Binding-site contacts:
Ligand atom C2 contacts residue CYS201 of chain 4.A at 3.3 Å (hydrophobic).
Ligand atom P contacts residue TYR281 of chain 4.A at 3.7 Å.
Ligand atom O2' contacts residue ASN173 of chain 4.A at 3.5 Å (h-bond).
Ligand atom O6 contacts residue GLY283 of chain 4.A at 3.1 Å.
Ligand atom O6 contacts residue GLY312 of chain 4.A at 3.5 Å.
Ligand atom N3 contacts residue CYS201 of chain 4.A at 3.7 Å.
Ligand atom C8 contacts residue ILE200 of chain 4.A at 3.6 Å (hydrophobic).
Ligand atom C8 contacts residue MET51 of chain 4.A at 3.5 Å (hydrophobic).
Ligand atom P contacts residue SER199 of chain 4.A at 3.7 Å.
Ligand atom O2P contacts residue GLY257 of chain 4.A at 2.9 Å (h-bond).
Ligand atom O1P contacts residue TYR281 of chain 4.A at 2.4 Å (h-bond).
Ligand atom O6 contacts residue GLY285 of chain 4.A at 2.6 Å (h-bond).
Ligand atom N7 contacts residue GLY283 of chain 4.A at 3.5 Å.
Ligand atom O3P contacts residue GLY236 of chain 4.A at 3.1 Å (h-bond).
Ligand atom O3' contacts residue ALA49 of chain 4.A at 3.3 Å.
Ligand atom C2 contacts residue GLU311 of chain 4.A at 3.6 Å.
Ligand atom C2' contacts residue ASP234 of chain 4.A at 3.6 Å.
Ligand atom N1 contacts residue GLU311 of chain 4.A at 3.0 Å (salt-bridge).
Ligand atom O3P contacts residue SER199 of chain 4.A at 2.8 Å (h-bond).
Ligand atom O5' contacts residue GLY198 of chain 4.A at 3.6 Å.
Ligand atom O5' contacts residue GLY235 of chain 4.A at 3.4 Å.
Ligand atom O3' contacts residue MET255 of chain 4.A at 3.6 Å (h-bond).
Ligand atom O1P contacts residue SER258 of chain 4.A at 3.1 Å (h-bond).
Ligand atom C6 contacts residue MET284 of chain 4.A at 3.7 Å (hydrophobic).
Ligand atom N7 contacts residue MET284 of chain 4.A at 2.9 Å (h-bond).
Ligand atom C5 contacts residue ILE200 of chain 4.A at 3.7 Å (hydrophobic).
Ligand atom O1P contacts residue SER199 of chain 4.A at 2.7 Å (h-bond).
Ligand atom C5 contacts residue MET284 of chain 4.A at 3.6 Å (hydrophobic).
Ligand atom C4' contacts residue ASP234 of chain 4.A at 3.6 Å.
Ligand atom C3' contacts residue ASP234 of chain 4.A at 3.5 Å.
Ligand atom O2' contacts residue ASP234 of chain 4.A at 2.4 Å (salt-bridge).
Ligand atom N7 contacts residue MET51 of chain 4.A at 3.8 Å.
Ligand atom O6 contacts residue MET284 of chain 4.A at 3.1 Å (h-bond).
Ligand atom O1P contacts residue GLY257 of chain 4.A at 3.7 Å.
Ligand atom N7 contacts residue ILE200 of chain 4.A at 3.5 Å.
Ligand atom C6 contacts residue GLY285 of chain 4.A at 3.4 Å.
Ligand atom O3' contacts residue ASP234 of chain 4.A at 2.6 Å (salt-bridge).
Ligand atom O3P contacts residue GLY198 of chain 4.A at 3.6 Å.
Ligand atom O2P contacts residue SER258 of chain 4.A at 3.6 Å.
Ligand atom C5' contacts residue TYR281 of chain 4.A at 3.6 Å (hydrophobic).

A protein and the small-molecule ligand that binds it are described below.
Small molecule (SMILES): O=c1[nH]cnc2c1ncn2[C@@H]1O[C@H](COP(=O)(O)O)[C@@H](O)[C@H]1O

Sequence of chain 4.A:
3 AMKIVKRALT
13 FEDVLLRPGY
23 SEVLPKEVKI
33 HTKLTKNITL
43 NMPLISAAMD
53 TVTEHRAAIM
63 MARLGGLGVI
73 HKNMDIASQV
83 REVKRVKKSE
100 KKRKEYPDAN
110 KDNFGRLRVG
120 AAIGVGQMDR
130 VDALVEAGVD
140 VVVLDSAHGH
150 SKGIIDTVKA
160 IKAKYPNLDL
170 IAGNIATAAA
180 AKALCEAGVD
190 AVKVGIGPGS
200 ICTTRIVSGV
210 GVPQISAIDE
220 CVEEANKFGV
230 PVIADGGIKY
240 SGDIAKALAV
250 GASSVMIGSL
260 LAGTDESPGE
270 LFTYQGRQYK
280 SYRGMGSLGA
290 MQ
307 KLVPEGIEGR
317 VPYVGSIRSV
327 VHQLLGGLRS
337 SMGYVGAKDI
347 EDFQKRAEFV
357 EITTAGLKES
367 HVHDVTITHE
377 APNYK